Binding-site contacts:
Ligand atom C1 contacts residue ASP235 of chain 1.A at 3.5 Å.
Ligand atom C2 contacts residue PHE219 of chain 1.A at 4.0 Å (hydrophobic).
Ligand atom N2 contacts residue PHE219 of chain 1.A at 3.8 Å.
Ligand atom C8 contacts residue PRO412 of chain 1.A at 2.5 Å (hydrophobic).
Ligand atom C1 contacts residue PHE234 of chain 1.A at 4.0 Å (hydrophobic).
Ligand atom C6 contacts residue PRO412 of chain 1.A at 3.5 Å (hydrophobic).
Ligand atom N1 contacts residue THR221 of chain 1.A at 4.2 Å.
Ligand atom C contacts residue GLY408 of chain 1.A at 4.0 Å.
Ligand atom C contacts residue PHE234 of chain 1.A at 3.6 Å (hydrophobic).
Ligand atom N contacts residue LYS238 of chain 1.A at 3.0 Å (salt-bridge).
Ligand atom C8 contacts residue ALA409 of chain 1.A at 3.8 Å (hydrophobic).
Ligand atom C2 contacts residue SER220 of chain 1.A at 3.9 Å.
Ligand atom O1 contacts residue PHE219 of chain 1.A at 3.5 Å.
Ligand atom C3 contacts residue ASP235 of chain 1.A at 3.0 Å.
Ligand atom C7 contacts residue PRO412 of chain 1.A at 3.1 Å (hydrophobic).
Ligand atom C3 contacts residue SER220 of chain 1.A at 4.2 Å.
Ligand atom C5 contacts residue PHE219 of chain 1.A at 3.7 Å (hydrophobic).
Ligand atom C6 contacts residue PHE219 of chain 1.A at 4.2 Å (hydrophobic).
Ligand atom O contacts residue SER220 of chain 1.A at 2.9 Å (h-bond).
Ligand atom C7 contacts residue THR279 of chain 1.A at 3.9 Å.
Ligand atom C contacts residue LYS238 of chain 1.A at 1.1 Å.
Ligand atom C8 contacts residue PHE219 of chain 1.A at 3.4 Å (hydrophobic).
Ligand atom N contacts residue ASP235 of chain 1.A at 3.1 Å (salt-bridge).
Ligand atom C4 contacts residue PHE219 of chain 1.A at 3.4 Å (hydrophobic).
Ligand atom O contacts residue ALA218 of chain 1.A at 4.2 Å.
Ligand atom S contacts residue THR221 of chain 1.A at 4.0 Å.
Ligand atom S contacts residue SER220 of chain 1.A at 3.6 Å.
Ligand atom N1 contacts residue THR279 of chain 1.A at 4.1 Å.
Ligand atom C contacts residue ASP235 of chain 1.A at 3.9 Å.
Ligand atom C5 contacts residue THR279 of chain 1.A at 4.2 Å.
Ligand atom C6 contacts residue THR410 of chain 1.A at 3.9 Å.
Ligand atom N1 contacts residue PHE219 of chain 1.A at 3.6 Å.
Ligand atom O contacts residue ASP235 of chain 1.A at 3.0 Å (salt-bridge).
Ligand atom S contacts residue PHE219 of chain 1.A at 4.0 Å.
Ligand atom C1 contacts residue LYS238 of chain 1.A at 2.5 Å.
Ligand atom C7 contacts residue THR410 of chain 1.A at 3.5 Å.
Ligand atom O contacts residue PHE219 of chain 1.A at 3.6 Å.
Ligand atom N2 contacts residue THR279 of chain 1.A at 3.5 Å.
Ligand atom C2 contacts residue ASP235 of chain 1.A at 2.8 Å.
Ligand atom C8 contacts residue THR410 of chain 1.A at 4.1 Å.

Sequence of chain 1.A:
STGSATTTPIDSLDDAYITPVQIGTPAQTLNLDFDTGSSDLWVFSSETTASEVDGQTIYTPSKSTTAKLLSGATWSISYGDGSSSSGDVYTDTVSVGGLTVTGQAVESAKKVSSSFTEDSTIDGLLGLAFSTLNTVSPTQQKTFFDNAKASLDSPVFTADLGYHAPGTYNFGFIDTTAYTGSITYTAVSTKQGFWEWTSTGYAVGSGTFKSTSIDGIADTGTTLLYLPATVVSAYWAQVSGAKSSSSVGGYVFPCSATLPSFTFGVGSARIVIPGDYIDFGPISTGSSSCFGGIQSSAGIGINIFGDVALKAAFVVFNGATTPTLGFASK

A protein and the small-molecule ligand that binds it are described below.
Small molecule (SMILES): CCNC(=O)CSc1nnc(C(C)C)o1